Sequence of chain 57.B:
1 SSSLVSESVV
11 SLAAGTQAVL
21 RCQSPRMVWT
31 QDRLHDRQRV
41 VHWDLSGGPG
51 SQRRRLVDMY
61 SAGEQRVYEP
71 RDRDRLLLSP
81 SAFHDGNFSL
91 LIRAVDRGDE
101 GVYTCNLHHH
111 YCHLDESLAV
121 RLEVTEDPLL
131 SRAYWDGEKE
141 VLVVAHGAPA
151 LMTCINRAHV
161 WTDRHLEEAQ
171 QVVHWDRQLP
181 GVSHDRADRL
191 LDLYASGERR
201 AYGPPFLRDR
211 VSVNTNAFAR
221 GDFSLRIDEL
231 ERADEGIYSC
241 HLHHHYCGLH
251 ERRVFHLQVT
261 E

A protein and the small-molecule ligand that binds it are described below.
Small molecule (SMILES): CC(=O)N[C@@H]1[C@@H](O)[C@H](O)[C@@H](CO)O[C@H]1O

Binding-site contacts:
Ligand atom C1 contacts residue SER89 of chain 57.B at 4.5 Å.
Ligand atom O5 contacts residue SER89 of chain 57.B at 4.1 Å.
Ligand atom C3 contacts residue ASN87 of chain 57.B at 3.7 Å.
Ligand atom O6 contacts residue LEU151 of chain 57.B at 3.4 Å.
Ligand atom C5 contacts residue ASN87 of chain 57.B at 3.7 Å.
Ligand atom C4 contacts residue ASN87 of chain 57.B at 4.2 Å.
Ligand atom C5 contacts residue SER89 of chain 57.B at 4.3 Å.
Ligand atom O7 contacts residue ASN87 of chain 57.B at 3.9 Å.
Ligand atom O7 contacts residue ASP85 of chain 57.B at 4.3 Å.
Ligand atom C2 contacts residue ASN87 of chain 57.B at 2.4 Å.
Ligand atom C5 contacts residue LEU151 of chain 57.B at 4.1 Å (hydrophobic).
Ligand atom O5 contacts residue SER79 of chain 57.B at 4.4 Å.
Ligand atom O5 contacts residue ASN87 of chain 57.B at 2.3 Å (h-bond).
Ligand atom N2 contacts residue ASN87 of chain 57.B at 2.9 Å (h-bond).
Ligand atom C7 contacts residue ASN87 of chain 57.B at 3.6 Å.
Ligand atom C6 contacts residue LEU151 of chain 57.B at 3.8 Å (hydrophobic).
Ligand atom C4 contacts residue LEU151 of chain 57.B at 4.4 Å (hydrophobic).
Ligand atom C1 contacts residue ASN87 of chain 57.B at 1.4 Å.
Ligand atom O4 contacts residue LEU151 of chain 57.B at 3.7 Å.